Binding-site contacts:
Ligand atom N2 contacts residue ASN1134 of chain 1.C at 2.9 Å (h-bond).
Ligand atom C2 contacts residue ASN1134 of chain 1.C at 2.5 Å.
Ligand atom O5 contacts residue ASN1134 of chain 1.C at 2.4 Å (h-bond).
Ligand atom C5 contacts residue ASN1134 of chain 1.C at 3.7 Å.
Ligand atom C7 contacts residue ASN1134 of chain 1.C at 3.2 Å.
Ligand atom O7 contacts residue ASN1134 of chain 1.C at 3.1 Å (h-bond).
Ligand atom C8 contacts residue ASN1134 of chain 1.C at 4.3 Å.
Ligand atom C4 contacts residue ASN1134 of chain 1.C at 4.3 Å.
Ligand atom C3 contacts residue ASN1134 of chain 1.C at 3.8 Å.
Ligand atom C1 contacts residue ASN1134 of chain 1.C at 1.5 Å.

This protein binds this small molecule.
Small molecule (SMILES): CC(=O)N[C@H]1[C@H](O[C@H]2[C@H](O)[C@@H](NC(C)=O)CO[C@@H]2CO)O[C@H](CO)[C@@H](O[C@H]2O[C@H](CO)[C@@H](O)[C@H](O[C@H]3O[C@H](CO)[C@@H](O)[C@H](O)[C@@H]3O)[C@@H]2O)[C@@H]1O

Sequence of chain 1.C:
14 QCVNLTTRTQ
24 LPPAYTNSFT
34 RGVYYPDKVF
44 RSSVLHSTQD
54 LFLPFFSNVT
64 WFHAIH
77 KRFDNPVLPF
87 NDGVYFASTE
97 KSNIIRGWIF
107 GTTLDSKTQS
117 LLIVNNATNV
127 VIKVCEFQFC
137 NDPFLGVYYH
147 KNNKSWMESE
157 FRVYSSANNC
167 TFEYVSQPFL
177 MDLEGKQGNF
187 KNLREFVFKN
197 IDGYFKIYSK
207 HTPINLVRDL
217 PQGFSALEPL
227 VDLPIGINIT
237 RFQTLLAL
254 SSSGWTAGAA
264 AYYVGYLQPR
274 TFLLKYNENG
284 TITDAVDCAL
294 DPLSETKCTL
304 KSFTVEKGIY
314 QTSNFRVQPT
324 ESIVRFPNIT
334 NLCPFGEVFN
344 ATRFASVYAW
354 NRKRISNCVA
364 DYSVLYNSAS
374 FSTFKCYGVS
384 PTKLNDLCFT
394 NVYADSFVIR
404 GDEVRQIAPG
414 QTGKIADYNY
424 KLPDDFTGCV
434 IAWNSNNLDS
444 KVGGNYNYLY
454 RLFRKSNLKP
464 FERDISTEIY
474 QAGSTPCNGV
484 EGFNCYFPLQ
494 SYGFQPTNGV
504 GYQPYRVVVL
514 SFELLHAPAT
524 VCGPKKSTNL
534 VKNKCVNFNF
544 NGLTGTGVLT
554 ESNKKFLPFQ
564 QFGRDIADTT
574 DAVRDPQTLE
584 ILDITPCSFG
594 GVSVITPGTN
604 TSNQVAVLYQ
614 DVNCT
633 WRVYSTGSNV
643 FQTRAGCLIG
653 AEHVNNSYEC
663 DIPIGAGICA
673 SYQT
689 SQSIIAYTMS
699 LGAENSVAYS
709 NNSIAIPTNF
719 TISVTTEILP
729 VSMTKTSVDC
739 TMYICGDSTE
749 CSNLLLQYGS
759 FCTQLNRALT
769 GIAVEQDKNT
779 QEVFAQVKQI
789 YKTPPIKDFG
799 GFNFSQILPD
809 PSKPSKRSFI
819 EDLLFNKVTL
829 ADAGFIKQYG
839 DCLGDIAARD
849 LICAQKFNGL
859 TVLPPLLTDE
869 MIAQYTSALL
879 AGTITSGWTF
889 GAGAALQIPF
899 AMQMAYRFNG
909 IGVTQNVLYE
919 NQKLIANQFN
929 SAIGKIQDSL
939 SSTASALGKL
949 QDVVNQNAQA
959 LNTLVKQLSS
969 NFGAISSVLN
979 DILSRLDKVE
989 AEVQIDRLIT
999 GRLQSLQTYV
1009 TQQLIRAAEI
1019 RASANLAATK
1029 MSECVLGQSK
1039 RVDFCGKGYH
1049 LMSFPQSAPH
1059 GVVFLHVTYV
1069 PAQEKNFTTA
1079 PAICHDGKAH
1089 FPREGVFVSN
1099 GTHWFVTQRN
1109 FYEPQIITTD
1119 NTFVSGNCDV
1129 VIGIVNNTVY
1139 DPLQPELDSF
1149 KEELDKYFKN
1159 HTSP